Binding-site contacts:
Ligand atom C15 contacts residue CYS43 of chain 1.D at 4.2 Å (hydrophobic).
Ligand atom C5 contacts residue CLR1 of chain 1.F at 4.5 Å.
Ligand atom C16 contacts residue VAL47 of chain 1.D at 4.2 Å (hydrophobic).
Ligand atom C7 contacts residue GLY29 of chain 1.D at 4.2 Å.
Ligand atom C18 contacts residue CLR1 of chain 1.F at 3.6 Å.
Ligand atom C4 contacts residue HIS35 of chain 1.D at 3.5 Å.
Ligand atom C3 contacts residue HIS35 of chain 1.D at 3.7 Å.
Ligand atom C4 contacts residue CLR1 of chain 1.F at 4.3 Å.
Ligand atom O1 contacts residue HIS35 of chain 1.D at 3.3 Å (h-bond).
Ligand atom C7 contacts residue CYS43 of chain 1.D at 4.5 Å (hydrophobic).
Ligand atom C15 contacts residue VAL47 of chain 1.D at 4.4 Å (hydrophobic).
Ligand atom C15 contacts residue ILE25 of chain 1.D at 3.9 Å (hydrophobic).
Ligand atom C16 contacts residue ILE25 of chain 1.D at 4.2 Å (hydrophobic).
Ligand atom C19 contacts residue CLR1 of chain 1.F at 3.6 Å.
Ligand atom C6 contacts residue GLY29 of chain 1.D at 3.7 Å.

This protein binds this small molecule.
Small molecule (SMILES): CC(C)CCC[C@@H](C)[C@H]1CC[C@H]2[C@@H]3CC=C4C[C@@H](O)CC[C@]4(C)[C@H]3CC[C@]12C

Sequence of chain 1.D:
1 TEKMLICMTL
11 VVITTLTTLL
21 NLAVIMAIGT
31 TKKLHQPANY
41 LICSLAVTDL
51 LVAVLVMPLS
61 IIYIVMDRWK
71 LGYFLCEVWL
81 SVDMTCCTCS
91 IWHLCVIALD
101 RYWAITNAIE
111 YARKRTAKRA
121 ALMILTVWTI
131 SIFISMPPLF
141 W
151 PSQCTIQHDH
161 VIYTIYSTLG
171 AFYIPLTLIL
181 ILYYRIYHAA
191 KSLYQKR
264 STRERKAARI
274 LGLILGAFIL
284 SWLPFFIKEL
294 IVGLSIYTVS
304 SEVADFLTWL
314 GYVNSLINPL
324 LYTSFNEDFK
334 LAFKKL